Sequence of chain 1.A:
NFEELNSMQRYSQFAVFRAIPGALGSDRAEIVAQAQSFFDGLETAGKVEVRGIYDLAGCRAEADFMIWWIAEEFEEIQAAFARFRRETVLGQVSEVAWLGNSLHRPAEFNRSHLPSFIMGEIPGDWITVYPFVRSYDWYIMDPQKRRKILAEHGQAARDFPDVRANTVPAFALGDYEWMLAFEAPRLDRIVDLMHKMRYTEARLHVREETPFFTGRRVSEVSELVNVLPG

Binding-site contacts:
Ligand atom N04 contacts residue HIS120 of chain 1.A at 3.6 Å.
Ligand atom C12 contacts residue LEU187 of chain 1.A at 3.5 Å (hydrophobic).
Ligand atom C12 contacts residue TYR137 of chain 1.A at 3.0 Å (hydrophobic).
Ligand atom O15 contacts residue PHE139 of chain 1.A at 3.4 Å.
Ligand atom O15 contacts residue ARG210 of chain 1.A at 3.3 Å (salt-bridge).
Ligand atom C42 contacts residue ALA164 of chain 1.A at 3.5 Å (hydrophobic).
Ligand atom C07 contacts residue PHE189 of chain 1.A at 3.4 Å (hydrophobic).
Ligand atom C06 contacts residue PHE189 of chain 1.A at 3.4 Å (hydrophobic).
Ligand atom C11 contacts residue TYR137 of chain 1.A at 3.6 Å (hydrophobic).
Ligand atom C22 contacts residue PHE139 of chain 1.A at 3.4 Å (hydrophobic).
Ligand atom C44 contacts residue ALA164 of chain 1.A at 3.5 Å (hydrophobic).
Ligand atom C45 contacts residue ALA164 of chain 1.A at 3.2 Å (hydrophobic).
Ligand atom N05 contacts residue HIS160 of chain 1.A at 3.1 Å (h-bond).
Ligand atom FE contacts residue HIS160 of chain 1.A at 2.3 Å.
Ligand atom C30 contacts residue HIS120 of chain 1.A at 3.3 Å.
Ligand atom O37 contacts residue ASN117 of chain 1.A at 2.9 Å (h-bond).
Ligand atom O37 contacts residue PHE116 of chain 1.A at 3.6 Å.
Ligand atom C25 contacts residue TRP145 of chain 1.A at 3.5 Å (hydrophobic).
Ligand atom C11 contacts residue PHE189 of chain 1.A at 3.3 Å (hydrophobic).
Ligand atom N04 contacts residue HIS160 of chain 1.A at 3.2 Å (h-bond).
Ligand atom C33 contacts residue HIS120 of chain 1.A at 3.0 Å.
Ligand atom C14 contacts residue ARG210 of chain 1.A at 3.6 Å.
Ligand atom N02 contacts residue HIS160 of chain 1.A at 3.0 Å (h-bond).
Ligand atom C08 contacts residue PHE189 of chain 1.A at 3.1 Å (hydrophobic).
Ligand atom C23 contacts residue TRP185 of chain 1.A at 3.5 Å (hydrophobic).
Ligand atom O26 contacts residue TRP145 of chain 1.A at 2.8 Å (h-bond).
Ligand atom N03 contacts residue HIS160 of chain 1.A at 3.2 Å (h-bond).
Ligand atom O16 contacts residue MET204 of chain 1.A at 3.6 Å.
Ligand atom C46 contacts residue LEU200 of chain 1.A at 3.4 Å (hydrophobic).
Ligand atom O38 contacts residue GLU115 of chain 1.A at 3.2 Å (salt-bridge).
Ligand atom C10 contacts residue HIS160 of chain 1.A at 3.3 Å.
Ligand atom O38 contacts residue PHE116 of chain 1.A at 2.9 Å (h-bond).
Ligand atom C24 contacts residue TRP185 of chain 1.A at 3.6 Å (hydrophobic).
Ligand atom O27 contacts residue ARG141 of chain 1.A at 2.8 Å (salt-bridge).
Ligand atom C29 contacts residue HIS120 of chain 1.A at 3.4 Å.
Ligand atom C34 contacts residue HIS120 of chain 1.A at 3.3 Å.
Ligand atom C13 contacts residue TYR137 of chain 1.A at 3.1 Å (hydrophobic).
Ligand atom O27 contacts residue TRP145 of chain 1.A at 3.4 Å (h-bond).
Ligand atom C32 contacts residue HIS120 of chain 1.A at 3.3 Å.
Ligand atom C31 contacts residue HIS120 of chain 1.A at 3.1 Å.

The small molecule below binds the protein below.
Small molecule (SMILES): C=CC1=C(C)C2=Cc3c(C)c(CCC(=O)O)c4n3[Fe]35<-N6=C(C=c7c(CCC(=O)O)c(C)c(n73)=CC1=N->52)C(C)=C(CCC(=O)O)C6=C4